Sequence of chain 39.C:
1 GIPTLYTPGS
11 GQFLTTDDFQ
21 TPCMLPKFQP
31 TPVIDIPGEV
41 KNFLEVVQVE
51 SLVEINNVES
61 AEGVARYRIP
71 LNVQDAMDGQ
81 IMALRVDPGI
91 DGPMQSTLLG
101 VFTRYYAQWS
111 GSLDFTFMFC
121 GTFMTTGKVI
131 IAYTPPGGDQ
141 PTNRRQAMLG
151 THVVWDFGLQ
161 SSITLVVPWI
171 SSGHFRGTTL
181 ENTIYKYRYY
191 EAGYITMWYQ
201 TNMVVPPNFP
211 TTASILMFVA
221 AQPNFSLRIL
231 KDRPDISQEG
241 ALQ

The protein below binds the small molecule below.
Small molecule (SMILES): N[C@@H](CS)C(=O)O

Sequence of chain 39.A:
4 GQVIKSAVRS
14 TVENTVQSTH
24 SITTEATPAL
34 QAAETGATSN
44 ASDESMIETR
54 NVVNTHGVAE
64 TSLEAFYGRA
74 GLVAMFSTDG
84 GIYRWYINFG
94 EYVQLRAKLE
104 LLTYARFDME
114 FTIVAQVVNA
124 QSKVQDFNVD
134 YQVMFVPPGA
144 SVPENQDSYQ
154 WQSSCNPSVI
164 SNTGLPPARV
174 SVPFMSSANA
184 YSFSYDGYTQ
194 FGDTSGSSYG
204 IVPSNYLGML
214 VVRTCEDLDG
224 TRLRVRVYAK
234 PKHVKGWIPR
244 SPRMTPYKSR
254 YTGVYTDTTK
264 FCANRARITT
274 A

Binding-site contacts:
Ligand atom CA contacts residue ASP150 of chain 38.A at 3.3 Å.
Ligand atom N contacts residue TYR152 of chain 38.A at 3.5 Å.
Ligand atom SG contacts residue GLU239 of chain 39.C at 4.3 Å.
Ligand atom C contacts residue TYR152 of chain 38.A at 3.6 Å (hydrophobic).
Ligand atom N contacts residue GLN155 of chain 38.A at 4.3 Å.
Ligand atom CB contacts residue ASP150 of chain 38.A at 3.6 Å.
Ligand atom C contacts residue SER151 of chain 38.A at 3.9 Å.
Ligand atom C contacts residue GLY1 of chain 39.E at 1.3 Å.
Ligand atom N contacts residue GLU239 of chain 39.C at 3.0 Å (salt-bridge).
Ligand atom CB contacts residue MET78 of chain 39.A at 3.9 Å (hydrophobic).
Ligand atom SG contacts residue GLY1 of chain 39.E at 4.2 Å.
Ligand atom CA contacts residue SER151 of chain 38.A at 4.0 Å.
Ligand atom CB contacts residue GLU239 of chain 39.C at 4.0 Å.
Ligand atom O contacts residue TYR152 of chain 38.A at 3.6 Å.
Ligand atom N contacts residue GLY1 of chain 39.E at 3.7 Å.
Ligand atom CB contacts residue GLY1 of chain 39.E at 3.1 Å.
Ligand atom N contacts residue GLN238 of chain 39.C at 3.8 Å.
Ligand atom SG contacts residue GLY240 of chain 39.C at 4.0 Å.
Ligand atom O contacts residue GLY1 of chain 39.E at 2.2 Å (h-bond).
Ligand atom SG contacts residue TYR95 of chain 39.A at 3.8 Å.
Ligand atom O contacts residue TYR95 of chain 39.A at 3.6 Å.
Ligand atom C contacts residue ASP150 of chain 38.A at 3.8 Å.
Ligand atom C contacts residue GLN155 of chain 38.A at 4.2 Å.
Ligand atom SG contacts residue ALA241 of chain 39.C at 3.5 Å (h-bond).
Ligand atom C contacts residue MET78 of chain 39.A at 4.2 Å (hydrophobic).
Ligand atom N contacts residue ASP150 of chain 38.A at 4.4 Å.
Ligand atom CA contacts residue GLU239 of chain 39.C at 3.9 Å.
Ligand atom O contacts residue GLN155 of chain 38.A at 3.0 Å (h-bond).
Ligand atom O contacts residue LEU75 of chain 39.A at 4.4 Å.
Ligand atom SG contacts residue MET78 of chain 39.A at 3.8 Å.
Ligand atom CA contacts residue TYR152 of chain 38.A at 3.8 Å (hydrophobic).
Ligand atom CA contacts residue GLY1 of chain 39.E at 2.4 Å.
Ligand atom C contacts residue TYR95 of chain 39.A at 4.5 Å (hydrophobic).

Sequence of chain 38.A:
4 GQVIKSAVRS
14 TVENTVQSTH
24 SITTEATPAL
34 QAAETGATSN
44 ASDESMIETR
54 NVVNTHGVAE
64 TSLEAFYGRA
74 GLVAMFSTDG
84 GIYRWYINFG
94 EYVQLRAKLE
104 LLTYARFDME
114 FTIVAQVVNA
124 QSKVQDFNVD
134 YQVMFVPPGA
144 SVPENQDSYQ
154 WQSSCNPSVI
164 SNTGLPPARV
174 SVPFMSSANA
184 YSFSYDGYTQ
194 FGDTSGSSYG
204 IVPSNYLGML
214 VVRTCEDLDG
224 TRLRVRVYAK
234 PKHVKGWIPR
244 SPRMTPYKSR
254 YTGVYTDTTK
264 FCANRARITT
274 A